Binding-site contacts:
Ligand atom CBI contacts residue LEU145 of chain 1.D at 4.0 Å (hydrophobic).
Ligand atom OAJ contacts residue ASN138 of chain 1.C at 3.4 Å (h-bond).
Ligand atom CAA contacts residue LMN1 of chain 1.T at 4.0 Å.
Ligand atom OAN contacts residue PHE139 of chain 1.D at 2.9 Å.
Ligand atom OBZ contacts residue PHE139 of chain 1.D at 4.0 Å.
Ligand atom CBT contacts residue PRO141 of chain 1.C at 4.0 Å (hydrophobic).
Ligand atom O1 contacts residue LEU145 of chain 1.D at 4.0 Å.
Ligand atom CBD contacts residue PHE148 of chain 1.C at 3.4 Å (hydrophobic).
Ligand atom OAN contacts residue TRP140 of chain 1.C at 3.8 Å.
Ligand atom OBV contacts residue PHE144 of chain 1.C at 3.7 Å.
Ligand atom CBK contacts residue LEU145 of chain 1.D at 3.5 Å (hydrophobic).
Ligand atom CAY contacts residue LEU145 of chain 1.D at 4.1 Å (hydrophobic).
Ligand atom CBQ contacts residue PHE144 of chain 1.C at 3.5 Å (hydrophobic).
Ligand atom CBI contacts residue LEU142 of chain 1.D at 3.9 Å (hydrophobic).
Ligand atom CAY contacts residue GLY149 of chain 1.D at 4.1 Å.
Ligand atom CBN contacts residue TRP140 of chain 1.C at 3.8 Å (hydrophobic).
Ligand atom CBC contacts residue LEU145 of chain 1.D at 3.8 Å (hydrophobic).
Ligand atom CBB contacts residue PHE148 of chain 1.C at 3.6 Å (hydrophobic).
Ligand atom CBR contacts residue PHE144 of chain 1.C at 3.7 Å (hydrophobic).
Ligand atom CCO contacts residue ASN138 of chain 1.C at 3.3 Å.
Ligand atom CAY contacts residue LMN1 of chain 1.T at 3.6 Å.
Ligand atom OAP contacts residue PHE139 of chain 1.D at 4.2 Å.
Ligand atom OAT contacts residue PRO141 of chain 1.C at 3.9 Å.
Ligand atom OAR contacts residue ASN138 of chain 1.C at 3.0 Å (h-bond).
Ligand atom CBA contacts residue LEU145 of chain 1.D at 3.4 Å (hydrophobic).
Ligand atom OAP contacts residue LEU142 of chain 1.D at 3.7 Å.
Ligand atom CBT contacts residue PHE144 of chain 1.C at 3.4 Å (hydrophobic).
Ligand atom CCM contacts residue PHE144 of chain 1.C at 3.7 Å (hydrophobic).
Ligand atom CBG contacts residue LEU145 of chain 1.D at 3.9 Å (hydrophobic).
Ligand atom CCH contacts residue PHE139 of chain 1.D at 4.2 Å (hydrophobic).
Ligand atom CCH contacts residue TRP140 of chain 1.C at 4.1 Å (hydrophobic).
Ligand atom CCJ contacts residue PRO141 of chain 1.C at 3.8 Å (hydrophobic).
Ligand atom CBF contacts residue PHE148 of chain 1.C at 4.2 Å (hydrophobic).
Ligand atom CBN contacts residue ASN138 of chain 1.C at 3.6 Å.
Ligand atom CCL contacts residue TRP140 of chain 1.C at 4.2 Å (hydrophobic).
Ligand atom OAJ contacts residue ASN137 of chain 1.C at 4.2 Å.
Ligand atom CBJ contacts residue LEU145 of chain 1.C at 3.7 Å (hydrophobic).
Ligand atom CCD contacts residue ASN138 of chain 1.C at 4.0 Å.
Ligand atom CBE contacts residue LEU145 of chain 1.D at 3.9 Å (hydrophobic).
Ligand atom CAZ contacts residue PHE148 of chain 1.C at 4.1 Å (hydrophobic).

Sequence of chain 1.D:
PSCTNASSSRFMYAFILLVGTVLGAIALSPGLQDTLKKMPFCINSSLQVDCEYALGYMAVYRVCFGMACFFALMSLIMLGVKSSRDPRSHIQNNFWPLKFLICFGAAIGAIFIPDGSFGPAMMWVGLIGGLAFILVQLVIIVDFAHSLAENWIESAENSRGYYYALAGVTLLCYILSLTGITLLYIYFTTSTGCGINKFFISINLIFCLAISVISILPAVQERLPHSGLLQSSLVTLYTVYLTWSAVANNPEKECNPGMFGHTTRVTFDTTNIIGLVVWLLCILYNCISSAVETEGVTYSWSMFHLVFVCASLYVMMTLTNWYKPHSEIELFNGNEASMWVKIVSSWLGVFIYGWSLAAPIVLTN

A protein and the small-molecule ligand that binds it are described below.
Small molecule (SMILES): CCCCCCCCCCC(CCCCCCCCCC)(CO[C@H]1O[C@@H](CO)[C@H](O[C@@H]2O[C@@H](CO)[C@H](O)[C@@H](O)[C@@H]2O)[C@@H](O)[C@@H]1O)CO[C@H]1O[C@@H](CO)[C@H](O[C@@H]2O[C@@H](CO)[C@H](O)[C@@H](O)[C@@H]2O)[C@@H](O)[C@H]1O

Sequence of chain 1.C:
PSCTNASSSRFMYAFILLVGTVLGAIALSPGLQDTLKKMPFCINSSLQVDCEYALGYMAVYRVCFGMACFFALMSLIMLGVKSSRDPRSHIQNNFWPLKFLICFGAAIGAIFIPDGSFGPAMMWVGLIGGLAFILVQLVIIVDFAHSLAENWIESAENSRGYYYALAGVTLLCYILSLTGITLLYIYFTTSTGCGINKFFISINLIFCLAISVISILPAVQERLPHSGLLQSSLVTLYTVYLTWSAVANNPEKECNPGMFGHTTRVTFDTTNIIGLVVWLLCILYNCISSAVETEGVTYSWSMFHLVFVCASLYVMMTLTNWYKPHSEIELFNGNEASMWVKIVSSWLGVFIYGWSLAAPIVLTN